This small molecule binds to this protein.
Small molecule (SMILES): CC(=O)N[C@@H]1[C@@H](O)[C@H](O)[C@@H](CO)O[C@H]1O

Sequence of chain 1.C:
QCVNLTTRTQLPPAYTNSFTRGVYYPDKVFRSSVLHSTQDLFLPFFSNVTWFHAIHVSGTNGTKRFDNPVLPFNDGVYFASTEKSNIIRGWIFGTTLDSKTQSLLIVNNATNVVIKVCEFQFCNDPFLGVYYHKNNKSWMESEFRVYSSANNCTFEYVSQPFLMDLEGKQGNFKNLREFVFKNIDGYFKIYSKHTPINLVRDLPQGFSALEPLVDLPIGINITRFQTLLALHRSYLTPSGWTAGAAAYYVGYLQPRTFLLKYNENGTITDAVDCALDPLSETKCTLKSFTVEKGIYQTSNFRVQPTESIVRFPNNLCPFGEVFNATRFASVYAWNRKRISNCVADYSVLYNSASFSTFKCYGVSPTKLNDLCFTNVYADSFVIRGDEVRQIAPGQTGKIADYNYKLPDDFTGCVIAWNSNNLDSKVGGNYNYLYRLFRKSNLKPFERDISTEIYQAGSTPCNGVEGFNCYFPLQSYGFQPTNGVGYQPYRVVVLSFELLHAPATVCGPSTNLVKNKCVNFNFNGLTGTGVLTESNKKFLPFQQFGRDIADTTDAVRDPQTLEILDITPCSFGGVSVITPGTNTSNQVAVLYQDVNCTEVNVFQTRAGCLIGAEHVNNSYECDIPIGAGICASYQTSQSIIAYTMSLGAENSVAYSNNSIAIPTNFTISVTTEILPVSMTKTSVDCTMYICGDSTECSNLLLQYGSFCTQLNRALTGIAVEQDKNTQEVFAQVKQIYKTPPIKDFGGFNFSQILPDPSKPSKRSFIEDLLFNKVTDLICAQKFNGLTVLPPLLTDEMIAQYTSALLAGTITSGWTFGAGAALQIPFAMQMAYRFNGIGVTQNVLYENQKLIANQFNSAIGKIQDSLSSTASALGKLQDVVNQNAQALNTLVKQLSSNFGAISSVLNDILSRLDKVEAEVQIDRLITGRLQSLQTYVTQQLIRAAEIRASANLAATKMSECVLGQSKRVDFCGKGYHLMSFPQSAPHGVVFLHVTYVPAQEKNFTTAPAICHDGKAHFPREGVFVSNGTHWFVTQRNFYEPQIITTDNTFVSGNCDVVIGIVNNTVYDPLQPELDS

Binding-site contacts:
Ligand atom C8 contacts residue GLU1072 of chain 1.C at 4.2 Å.
Ligand atom C7 contacts residue ASN1074 of chain 1.C at 4.2 Å.
Ligand atom O6 contacts residue ALA706 of chain 1.C at 3.9 Å.
Ligand atom N2 contacts residue ASN1074 of chain 1.C at 2.8 Å (h-bond).
Ligand atom C5 contacts residue ASN1074 of chain 1.C at 3.7 Å.
Ligand atom C1 contacts residue ASN1074 of chain 1.C at 1.4 Å.
Ligand atom C3 contacts residue ASN1074 of chain 1.C at 3.8 Å.
Ligand atom C6 contacts residue ALA706 of chain 1.C at 3.6 Å (hydrophobic).
Ligand atom C2 contacts residue ASN1074 of chain 1.C at 2.5 Å.
Ligand atom C4 contacts residue ASN1074 of chain 1.C at 4.2 Å.
Ligand atom O5 contacts residue ASN1074 of chain 1.C at 2.4 Å (h-bond).
Ligand atom C5 contacts residue ALA706 of chain 1.C at 4.3 Å (hydrophobic).